Sequence of chain 2.A:
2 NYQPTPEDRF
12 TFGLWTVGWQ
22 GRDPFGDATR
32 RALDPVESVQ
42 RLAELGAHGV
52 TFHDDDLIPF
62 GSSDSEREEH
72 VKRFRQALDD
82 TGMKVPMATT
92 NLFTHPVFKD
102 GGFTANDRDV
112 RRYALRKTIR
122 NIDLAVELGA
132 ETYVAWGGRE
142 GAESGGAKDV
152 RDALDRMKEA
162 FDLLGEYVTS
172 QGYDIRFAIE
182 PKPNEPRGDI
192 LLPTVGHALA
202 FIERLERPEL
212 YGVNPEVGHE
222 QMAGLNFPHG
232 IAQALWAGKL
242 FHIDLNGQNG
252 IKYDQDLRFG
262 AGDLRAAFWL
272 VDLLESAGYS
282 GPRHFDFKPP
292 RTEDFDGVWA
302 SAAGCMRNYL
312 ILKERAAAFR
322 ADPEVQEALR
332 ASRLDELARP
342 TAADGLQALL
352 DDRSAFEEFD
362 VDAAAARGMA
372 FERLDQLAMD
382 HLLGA

Sequence of chain 4.A:
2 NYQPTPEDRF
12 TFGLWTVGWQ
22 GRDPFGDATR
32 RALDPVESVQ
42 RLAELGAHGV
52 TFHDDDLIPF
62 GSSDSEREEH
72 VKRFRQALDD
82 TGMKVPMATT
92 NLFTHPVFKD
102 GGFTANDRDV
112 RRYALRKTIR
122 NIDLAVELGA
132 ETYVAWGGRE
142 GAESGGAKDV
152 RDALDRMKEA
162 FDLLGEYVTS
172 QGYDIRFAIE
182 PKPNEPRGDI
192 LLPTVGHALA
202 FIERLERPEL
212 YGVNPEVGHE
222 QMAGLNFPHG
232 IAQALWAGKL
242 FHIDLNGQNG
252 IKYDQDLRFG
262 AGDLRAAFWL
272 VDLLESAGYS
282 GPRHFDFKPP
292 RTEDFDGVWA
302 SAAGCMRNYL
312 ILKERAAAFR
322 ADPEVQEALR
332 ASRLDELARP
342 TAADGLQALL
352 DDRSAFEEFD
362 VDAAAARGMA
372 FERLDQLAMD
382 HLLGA

This protein binds this small molecule.
Small molecule (SMILES): O[C@H]1[C@H](O)[C@@H](O)OC[C@@H]1O

Binding-site contacts:
Ligand atom O4 contacts residue TRP137 of chain 4.A at 3.8 Å.
Ligand atom O2 contacts residue GLU217 of chain 4.A at 3.2 Å (salt-bridge).
Ligand atom O5 contacts residue TRP137 of chain 4.A at 3.7 Å.
Ligand atom C2 contacts residue ASP287 of chain 4.A at 3.0 Å.
Ligand atom O2 contacts residue GLU181 of chain 4.A at 2.9 Å (salt-bridge).
Ligand atom C1 contacts residue ASP287 of chain 4.A at 4.3 Å.
Ligand atom O3 contacts residue ASP245 of chain 4.A at 3.1 Å (salt-bridge).
Ligand atom O3 contacts residue CA1 of chain 4.B at 2.3 Å.
Ligand atom O2 contacts residue ASP287 of chain 4.A at 2.9 Å (salt-bridge).
Ligand atom C3 contacts residue GLU181 of chain 4.A at 3.2 Å.
Ligand atom O1 contacts residue LYS289 of chain 4.A at 4.2 Å.
Ligand atom O4 contacts residue GLU181 of chain 4.A at 3.9 Å.
Ligand atom O1 contacts residue PHE26 of chain 2.A at 3.0 Å.
Ligand atom C5 contacts residue PHE94 of chain 4.A at 3.7 Å (hydrophobic).
Ligand atom C3 contacts residue ASP287 of chain 4.A at 3.7 Å.
Ligand atom O3 contacts residue GLU217 of chain 4.A at 4.2 Å.
Ligand atom O2 contacts residue CA1 of chain 4.B at 2.4 Å.
Ligand atom O5 contacts residue HIS54 of chain 4.A at 3.5 Å (h-bond).
Ligand atom C3 contacts residue CA1 of chain 4.B at 3.1 Å.
Ligand atom O5 contacts residue PHE94 of chain 4.A at 3.8 Å.
Ligand atom C2 contacts residue CA1 of chain 4.B at 3.0 Å.
Ligand atom C4 contacts residue TRP16 of chain 4.A at 4.2 Å (hydrophobic).
Ligand atom O1 contacts residue TRP137 of chain 4.A at 4.1 Å.
Ligand atom C5 contacts residue HIS54 of chain 4.A at 2.8 Å.
Ligand atom O2 contacts residue HIS220 of chain 4.A at 3.5 Å.
Ligand atom C2 contacts residue GLU217 of chain 4.A at 4.3 Å.
Ligand atom C5 contacts residue TRP137 of chain 4.A at 3.4 Å (hydrophobic).
Ligand atom C3 contacts residue TRP137 of chain 4.A at 4.0 Å (hydrophobic).
Ligand atom O4 contacts residue THR90 of chain 4.A at 3.8 Å.
Ligand atom C2 contacts residue GLU181 of chain 4.A at 3.8 Å.
Ligand atom C4 contacts residue GLU181 of chain 4.A at 4.2 Å.
Ligand atom C1 contacts residue PHE26 of chain 2.A at 4.1 Å (hydrophobic).
Ligand atom O3 contacts residue ASP287 of chain 4.A at 3.1 Å (salt-bridge).
Ligand atom C4 contacts residue TRP137 of chain 4.A at 4.3 Å (hydrophobic).
Ligand atom O4 contacts residue VAL135 of chain 4.A at 4.2 Å.
Ligand atom C2 contacts residue TRP137 of chain 4.A at 4.4 Å (hydrophobic).
Ligand atom O4 contacts residue HIS54 of chain 4.A at 3.5 Å (h-bond).
Ligand atom O3 contacts residue GLU181 of chain 4.A at 2.4 Å (salt-bridge).
Ligand atom C1 contacts residue TRP137 of chain 4.A at 3.5 Å (hydrophobic).
Ligand atom C4 contacts residue HIS54 of chain 4.A at 3.3 Å.